Binding-site contacts:
Ligand atom C18 contacts residue SER133 of chain 1.B at 3.3 Å.
Ligand atom O5 contacts residue TRP208 of chain 1.B at 3.8 Å.
Ligand atom O5 contacts residue HIS91 of chain 1.B at 3.4 Å.
Ligand atom C23 contacts residue THR199 of chain 1.B at 3.9 Å.
Ligand atom C12 contacts residue HIS91 of chain 1.B at 3.5 Å.
Ligand atom N1 contacts residue ZN1 of chain 1.G at 2.0 Å.
Ligand atom C23 contacts residue GLN89 of chain 1.B at 3.8 Å.
Ligand atom C21 contacts residue SER130 of chain 1.B at 3.8 Å.
Ligand atom N1 contacts residue HIS93 of chain 1.B at 3.4 Å (h-bond).
Ligand atom S4 contacts residue HIS91 of chain 1.B at 3.9 Å.
Ligand atom N1 contacts residue HIS117 of chain 1.B at 3.4 Å (h-bond).
Ligand atom C16 contacts residue SER133 of chain 1.B at 3.7 Å.
Ligand atom S14 contacts residue GLN89 of chain 1.B at 3.6 Å (h-bond).
Ligand atom C17 contacts residue SER133 of chain 1.B at 3.7 Å.
Ligand atom O24 contacts residue GLN89 of chain 1.B at 2.8 Å (h-bond).
Ligand atom C11 contacts residue THR199 of chain 1.B at 3.8 Å.
Ligand atom C7 contacts residue HIS91 of chain 1.B at 3.7 Å.
Ligand atom N1 contacts residue THR198 of chain 1.B at 2.7 Å (h-bond).
Ligand atom O5 contacts residue HIS117 of chain 1.B at 3.2 Å (h-bond).
Ligand atom C16 contacts residue ALA129 of chain 1.B at 3.9 Å (hydrophobic).
Ligand atom O5 contacts residue ZN1 of chain 1.G at 2.9 Å.
Ligand atom O6 contacts residue LEU197 of chain 1.B at 3.3 Å.
Ligand atom C10 contacts residue GLN89 of chain 1.B at 3.9 Å.
Ligand atom O5 contacts residue VAL141 of chain 1.B at 3.8 Å.
Ligand atom CL1 contacts residue VAL141 of chain 1.B at 3.3 Å.
Ligand atom C9 contacts residue LEU197 of chain 1.B at 3.8 Å (hydrophobic).
Ligand atom C9 contacts residue VAL119 of chain 1.B at 3.6 Å (hydrophobic).
Ligand atom O6 contacts residue TRP208 of chain 1.B at 3.5 Å.
Ligand atom O6 contacts residue THR198 of chain 1.B at 2.9 Å (h-bond).
Ligand atom N25 contacts residue THR199 of chain 1.B at 3.0 Å (h-bond).
Ligand atom C28 contacts residue TRP4 of chain 1.B at 3.9 Å (hydrophobic).
Ligand atom S4 contacts residue ZN1 of chain 1.G at 3.0 Å.
Ligand atom N1 contacts residue HIS91 of chain 1.B at 3.4 Å (h-bond).
Ligand atom C12 contacts residue THR199 of chain 1.B at 3.6 Å.
Ligand atom CL1 contacts residue VAL206 of chain 1.B at 3.9 Å.
Ligand atom S4 contacts residue THR198 of chain 1.B at 3.7 Å.
Ligand atom C19 contacts residue SER133 of chain 1.B at 3.7 Å.
Ligand atom CL1 contacts residue LEU139 of chain 1.B at 3.9 Å.
Ligand atom S4 contacts residue HIS117 of chain 1.B at 3.9 Å.
Ligand atom C22 contacts residue SER130 of chain 1.B at 3.7 Å.

The protein below binds the small molecule below.
Small molecule (SMILES): CCCCNC(=O)c1cc(S(N)(=O)=O)c(Cl)cc1SCCc1ccccc1

Sequence of chain 1.B:
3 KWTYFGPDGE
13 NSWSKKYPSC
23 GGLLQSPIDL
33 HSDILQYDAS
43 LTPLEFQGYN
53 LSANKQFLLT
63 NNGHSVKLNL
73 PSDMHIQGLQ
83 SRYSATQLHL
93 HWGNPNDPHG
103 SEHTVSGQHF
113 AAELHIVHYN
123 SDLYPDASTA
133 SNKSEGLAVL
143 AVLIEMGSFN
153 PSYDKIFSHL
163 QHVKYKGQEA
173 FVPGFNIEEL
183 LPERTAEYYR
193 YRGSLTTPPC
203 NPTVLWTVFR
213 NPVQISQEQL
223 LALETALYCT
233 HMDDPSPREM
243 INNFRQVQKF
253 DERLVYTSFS